This protein binds this small molecule.
Small molecule (SMILES): CC(=O)N[C@@H]1[C@@H](O)[C@H](O)[C@@H](CO)O[C@H]1O

Sequence of chain 1.A:
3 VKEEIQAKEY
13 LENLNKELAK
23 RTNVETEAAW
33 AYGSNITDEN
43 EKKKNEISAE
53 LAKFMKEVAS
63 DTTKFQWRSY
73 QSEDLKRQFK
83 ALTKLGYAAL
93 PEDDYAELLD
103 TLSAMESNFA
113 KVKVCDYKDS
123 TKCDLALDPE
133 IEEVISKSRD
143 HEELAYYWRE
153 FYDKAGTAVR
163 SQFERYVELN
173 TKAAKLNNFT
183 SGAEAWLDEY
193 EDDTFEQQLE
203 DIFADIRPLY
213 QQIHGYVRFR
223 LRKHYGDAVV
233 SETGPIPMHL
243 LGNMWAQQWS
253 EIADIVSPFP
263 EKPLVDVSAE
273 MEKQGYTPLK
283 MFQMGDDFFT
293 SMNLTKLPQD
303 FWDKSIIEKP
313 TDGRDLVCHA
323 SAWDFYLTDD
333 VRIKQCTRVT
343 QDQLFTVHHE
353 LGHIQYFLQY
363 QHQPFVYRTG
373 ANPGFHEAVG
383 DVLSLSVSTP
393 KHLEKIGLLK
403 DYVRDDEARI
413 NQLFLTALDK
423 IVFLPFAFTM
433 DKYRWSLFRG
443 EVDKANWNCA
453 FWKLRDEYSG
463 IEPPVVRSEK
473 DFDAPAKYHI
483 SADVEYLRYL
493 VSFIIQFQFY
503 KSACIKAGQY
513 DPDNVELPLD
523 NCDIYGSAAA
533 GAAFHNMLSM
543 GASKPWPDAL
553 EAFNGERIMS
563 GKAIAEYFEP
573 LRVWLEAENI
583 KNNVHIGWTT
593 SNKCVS

Binding-site contacts:
Ligand atom C5 contacts residue ASN42 of chain 1.A at 4.3 Å.
Ligand atom C3 contacts residue ASN37 of chain 1.A at 3.8 Å.
Ligand atom C6 contacts residue ASN42 of chain 1.A at 3.9 Å.
Ligand atom O5 contacts residue ASN42 of chain 1.A at 3.5 Å (h-bond).
Ligand atom O6 contacts residue THR39 of chain 1.A at 2.8 Å (h-bond).
Ligand atom O5 contacts residue THR39 of chain 1.A at 4.0 Å.
Ligand atom C2 contacts residue ASN37 of chain 1.A at 2.4 Å.
Ligand atom C5 contacts residue THR39 of chain 1.A at 4.3 Å.
Ligand atom O6 contacts residue GLU41 of chain 1.A at 3.5 Å (salt-bridge).
Ligand atom O6 contacts residue ASN42 of chain 1.A at 3.0 Å (h-bond).
Ligand atom O5 contacts residue ASN37 of chain 1.A at 2.4 Å (h-bond).
Ligand atom C6 contacts residue GLU41 of chain 1.A at 3.5 Å.
Ligand atom C6 contacts residue THR39 of chain 1.A at 4.1 Å.
Ligand atom C8 contacts residue ARG316 of chain 1.A at 3.4 Å.
Ligand atom C8 contacts residue ASP314 of chain 1.A at 3.4 Å.
Ligand atom C4 contacts residue ASN37 of chain 1.A at 4.2 Å.
Ligand atom C1 contacts residue THR39 of chain 1.A at 4.2 Å.
Ligand atom C1 contacts residue ASN42 of chain 1.A at 4.5 Å.
Ligand atom C5 contacts residue ASN37 of chain 1.A at 3.6 Å.
Ligand atom C1 contacts residue ASN37 of chain 1.A at 1.4 Å.
Ligand atom C7 contacts residue ASN37 of chain 1.A at 3.4 Å.
Ligand atom O7 contacts residue ASN37 of chain 1.A at 3.5 Å (h-bond).
Ligand atom N2 contacts residue ASN37 of chain 1.A at 2.9 Å (h-bond).